Binding-site contacts:
Ligand atom C4 contacts residue ASN154 of chain 2.A at 4.3 Å.
Ligand atom C1 contacts residue ASN154 of chain 2.A at 1.5 Å.
Ligand atom N2 contacts residue ASN154 of chain 2.A at 2.9 Å (h-bond).
Ligand atom C5 contacts residue ASN154 of chain 2.A at 3.7 Å.
Ligand atom O5 contacts residue LYS3 of chain 2.A at 4.0 Å.
Ligand atom C8 contacts residue ASN154 of chain 2.A at 4.4 Å.
Ligand atom O5 contacts residue ASN154 of chain 2.A at 2.4 Å (h-bond).
Ligand atom C7 contacts residue ASN154 of chain 2.A at 3.3 Å.
Ligand atom C2 contacts residue ASN154 of chain 2.A at 2.5 Å.
Ligand atom O6 contacts residue LYS3 of chain 2.A at 3.1 Å (salt-bridge).
Ligand atom C5 contacts residue LYS3 of chain 2.A at 4.1 Å.
Ligand atom C3 contacts residue ASN154 of chain 2.A at 3.9 Å.
Ligand atom C6 contacts residue LYS3 of chain 2.A at 3.9 Å.
Ligand atom O7 contacts residue ASN154 of chain 2.A at 3.5 Å (h-bond).

Sequence of chain 2.A:
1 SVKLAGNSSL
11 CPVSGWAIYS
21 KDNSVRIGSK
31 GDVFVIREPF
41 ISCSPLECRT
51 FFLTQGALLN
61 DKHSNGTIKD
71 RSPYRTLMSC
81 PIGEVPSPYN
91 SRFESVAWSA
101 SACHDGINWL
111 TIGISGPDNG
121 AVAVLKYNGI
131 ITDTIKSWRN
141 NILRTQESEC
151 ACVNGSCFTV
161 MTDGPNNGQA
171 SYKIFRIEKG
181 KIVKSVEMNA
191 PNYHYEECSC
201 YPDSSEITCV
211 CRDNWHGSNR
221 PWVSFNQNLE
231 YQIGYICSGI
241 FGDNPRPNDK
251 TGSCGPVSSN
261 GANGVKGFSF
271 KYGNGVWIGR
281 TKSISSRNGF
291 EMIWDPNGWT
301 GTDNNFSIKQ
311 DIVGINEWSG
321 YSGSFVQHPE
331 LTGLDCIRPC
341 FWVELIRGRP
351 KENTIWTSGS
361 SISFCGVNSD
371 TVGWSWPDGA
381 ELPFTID

The small molecule below binds the protein below.
Small molecule (SMILES): CC(=O)N[C@@H]1[C@@H](O)[C@H](O)[C@@H](CO)O[C@H]1O